A protein and the small-molecule ligand that binds it are described below.
Small molecule (SMILES): CC(=O)N[C@@H]1[C@@H](O)[C@H](O)[C@@H](CO)O[C@H]1O

Sequence of chain 1.A:
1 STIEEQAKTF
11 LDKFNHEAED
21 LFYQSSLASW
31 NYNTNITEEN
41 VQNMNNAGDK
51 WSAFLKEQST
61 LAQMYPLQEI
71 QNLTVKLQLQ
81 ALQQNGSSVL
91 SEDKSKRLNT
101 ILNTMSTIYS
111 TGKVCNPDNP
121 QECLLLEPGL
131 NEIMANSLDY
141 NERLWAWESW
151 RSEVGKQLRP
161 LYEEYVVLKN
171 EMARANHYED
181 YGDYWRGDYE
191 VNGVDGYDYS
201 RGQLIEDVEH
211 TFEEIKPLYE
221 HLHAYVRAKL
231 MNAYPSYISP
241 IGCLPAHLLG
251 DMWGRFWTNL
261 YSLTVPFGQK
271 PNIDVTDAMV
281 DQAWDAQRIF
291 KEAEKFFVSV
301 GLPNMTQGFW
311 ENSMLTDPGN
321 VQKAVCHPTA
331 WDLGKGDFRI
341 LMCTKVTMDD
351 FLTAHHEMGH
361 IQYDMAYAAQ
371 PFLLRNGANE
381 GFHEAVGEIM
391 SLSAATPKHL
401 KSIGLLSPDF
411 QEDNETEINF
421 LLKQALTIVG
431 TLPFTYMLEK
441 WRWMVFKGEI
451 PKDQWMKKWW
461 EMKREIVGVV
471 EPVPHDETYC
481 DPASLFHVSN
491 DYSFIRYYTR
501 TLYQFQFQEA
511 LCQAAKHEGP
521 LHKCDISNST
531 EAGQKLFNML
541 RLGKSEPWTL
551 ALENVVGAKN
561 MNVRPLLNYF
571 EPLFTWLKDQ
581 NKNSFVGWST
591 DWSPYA

Binding-site contacts:
Ligand atom C8 contacts residue GLN322 of chain 1.A at 3.3 Å.
Ligand atom C6 contacts residue THR37 of chain 1.A at 4.2 Å.
Ligand atom C5 contacts residue THR37 of chain 1.A at 4.3 Å.
Ligand atom O6 contacts residue ASN40 of chain 1.A at 4.0 Å.
Ligand atom C6 contacts residue GLU39 of chain 1.A at 3.3 Å.
Ligand atom C4 contacts residue ASN35 of chain 1.A at 4.1 Å.
Ligand atom O6 contacts residue THR37 of chain 1.A at 2.8 Å (h-bond).
Ligand atom O5 contacts residue ASN35 of chain 1.A at 2.3 Å (h-bond).
Ligand atom C1 contacts residue ASN40 of chain 1.A at 4.5 Å.
Ligand atom N2 contacts residue ASN35 of chain 1.A at 2.9 Å (h-bond).
Ligand atom O7 contacts residue GLN322 of chain 1.A at 4.3 Å.
Ligand atom O6 contacts residue GLU39 of chain 1.A at 3.3 Å (salt-bridge).
Ligand atom C1 contacts residue THR37 of chain 1.A at 4.1 Å.
Ligand atom C1 contacts residue ASN35 of chain 1.A at 1.4 Å.
Ligand atom O5 contacts residue THR37 of chain 1.A at 3.7 Å.
Ligand atom C5 contacts residue ASN35 of chain 1.A at 3.6 Å.
Ligand atom C7 contacts residue ASN35 of chain 1.A at 3.4 Å.
Ligand atom C7 contacts residue GLN322 of chain 1.A at 4.2 Å.
Ligand atom O7 contacts residue ASN35 of chain 1.A at 3.3 Å (h-bond).
Ligand atom O5 contacts residue ASN40 of chain 1.A at 3.8 Å.
Ligand atom C3 contacts residue ASN35 of chain 1.A at 3.8 Å.
Ligand atom C2 contacts residue ASN35 of chain 1.A at 2.4 Å.